Sequence of chain 1.C:
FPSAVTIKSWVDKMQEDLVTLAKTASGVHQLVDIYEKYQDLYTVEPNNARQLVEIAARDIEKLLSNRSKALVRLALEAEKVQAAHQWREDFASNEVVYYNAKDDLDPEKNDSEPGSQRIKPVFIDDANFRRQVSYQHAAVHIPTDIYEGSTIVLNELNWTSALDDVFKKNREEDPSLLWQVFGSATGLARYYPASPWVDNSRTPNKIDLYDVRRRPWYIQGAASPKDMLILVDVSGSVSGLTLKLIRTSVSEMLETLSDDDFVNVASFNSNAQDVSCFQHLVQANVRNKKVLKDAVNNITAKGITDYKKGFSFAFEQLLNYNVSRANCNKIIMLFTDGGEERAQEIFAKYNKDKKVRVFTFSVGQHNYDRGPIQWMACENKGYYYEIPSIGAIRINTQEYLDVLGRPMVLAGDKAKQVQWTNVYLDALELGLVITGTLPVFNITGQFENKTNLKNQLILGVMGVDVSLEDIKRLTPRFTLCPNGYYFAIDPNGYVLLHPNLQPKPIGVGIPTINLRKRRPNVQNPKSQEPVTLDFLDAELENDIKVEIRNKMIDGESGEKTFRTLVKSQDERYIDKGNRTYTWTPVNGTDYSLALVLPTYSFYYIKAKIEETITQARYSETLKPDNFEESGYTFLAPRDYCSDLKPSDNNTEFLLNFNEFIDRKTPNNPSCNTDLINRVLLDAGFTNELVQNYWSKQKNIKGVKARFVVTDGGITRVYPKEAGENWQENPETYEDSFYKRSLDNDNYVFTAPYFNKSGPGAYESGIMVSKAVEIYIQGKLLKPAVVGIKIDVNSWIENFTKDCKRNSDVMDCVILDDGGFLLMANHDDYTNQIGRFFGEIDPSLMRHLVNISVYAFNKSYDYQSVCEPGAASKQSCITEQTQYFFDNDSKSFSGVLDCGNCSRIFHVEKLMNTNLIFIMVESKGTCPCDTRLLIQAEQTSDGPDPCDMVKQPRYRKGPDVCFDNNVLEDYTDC

A small-molecule ligand and the protein it binds are described below.
Small molecule (SMILES): CC(=O)N[C@@H]1[C@@H](O)[C@H](O)[C@@H](CO)O[C@H]1O

Binding-site contacts:
Ligand atom C2 contacts residue ASN94 of chain 1.C at 2.6 Å.
Ligand atom C3 contacts residue ASN94 of chain 1.C at 3.8 Å.
Ligand atom C4 contacts residue ASN94 of chain 1.C at 4.0 Å.
Ligand atom O6 contacts residue ASN94 of chain 1.C at 4.4 Å.
Ligand atom O5 contacts residue ASN94 of chain 1.C at 2.0 Å (h-bond).
Ligand atom C7 contacts residue ASN94 of chain 1.C at 3.8 Å.
Ligand atom C8 contacts residue ASP87 of chain 1.C at 4.2 Å.
Ligand atom C8 contacts residue LEU91 of chain 1.C at 3.7 Å (hydrophobic).
Ligand atom O7 contacts residue ASP202 of chain 1.C at 4.4 Å.
Ligand atom C5 contacts residue ASN94 of chain 1.C at 3.4 Å.
Ligand atom N2 contacts residue ASN94 of chain 1.C at 3.3 Å (h-bond).
Ligand atom C7 contacts residue LEU91 of chain 1.C at 4.1 Å (hydrophobic).
Ligand atom O7 contacts residue LEU91 of chain 1.C at 3.7 Å.
Ligand atom C1 contacts residue ASN94 of chain 1.C at 1.4 Å.
Ligand atom C1 contacts residue LYS90 of chain 1.C at 4.3 Å.
Ligand atom C6 contacts residue ASN94 of chain 1.C at 4.3 Å.
Ligand atom O7 contacts residue ASN94 of chain 1.C at 3.7 Å.